Sequence of chain 1.A:
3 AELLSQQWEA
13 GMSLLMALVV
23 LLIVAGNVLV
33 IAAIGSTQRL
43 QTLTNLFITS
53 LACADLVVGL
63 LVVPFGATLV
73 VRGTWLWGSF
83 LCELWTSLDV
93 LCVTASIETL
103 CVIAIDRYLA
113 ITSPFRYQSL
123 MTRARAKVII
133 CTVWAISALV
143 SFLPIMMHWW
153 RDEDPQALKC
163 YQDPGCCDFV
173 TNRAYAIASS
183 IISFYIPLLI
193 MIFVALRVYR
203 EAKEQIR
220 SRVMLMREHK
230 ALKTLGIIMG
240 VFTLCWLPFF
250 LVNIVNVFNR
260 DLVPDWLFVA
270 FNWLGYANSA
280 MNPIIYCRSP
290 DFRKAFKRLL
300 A

The small molecule below binds the protein below.
Small molecule (SMILES): CCCCCCCCCC(=O)N(CCO)C[C@@H](O)[C@@H](O)[C@@H](O)[C@@H](O)CO

Binding-site contacts:
Ligand atom C36 contacts residue ARG175 of chain 1.A at 3.7 Å.
Ligand atom C24 contacts residue ARG175 of chain 1.A at 3.9 Å.
Ligand atom C36 contacts residue PHE257 of chain 1.A at 4.1 Å (hydrophobic).
Ligand atom C30 contacts residue ARG175 of chain 1.A at 3.1 Å.
Ligand atom C24 contacts residue VAL256 of chain 1.A at 4.2 Å (hydrophobic).
Ligand atom C15 contacts residue PHE257 of chain 1.A at 4.4 Å (hydrophobic).
Ligand atom N33 contacts residue ARG175 of chain 1.A at 3.9 Å.
Ligand atom C27 contacts residue VAL256 of chain 1.A at 4.3 Å (hydrophobic).
Ligand atom C21 contacts residue PHE257 of chain 1.A at 3.4 Å (hydrophobic).
Ligand atom C35 contacts residue PHE257 of chain 1.A at 3.4 Å (hydrophobic).
Ligand atom C30 contacts residue VAL256 of chain 1.A at 4.1 Å (hydrophobic).
Ligand atom O34 contacts residue VAL256 of chain 1.A at 4.1 Å.
Ligand atom N33 contacts residue PHE257 of chain 1.A at 3.9 Å.
Ligand atom O49 contacts residue ARG175 of chain 1.A at 4.3 Å.
Ligand atom C24 contacts residue PHE257 of chain 1.A at 4.3 Å (hydrophobic).
Ligand atom C27 contacts residue PHE257 of chain 1.A at 4.0 Å (hydrophobic).
Ligand atom O34 contacts residue ARG175 of chain 1.A at 2.2 Å (salt-bridge).
Ligand atom C27 contacts residue ARG175 of chain 1.A at 4.2 Å.